A small-molecule ligand and the protein it binds are described below.
Small molecule (SMILES): CC(=O)N[C@@H]1[C@@H](O)[C@H](O)[C@@H](CO)O[C@H]1O

Sequence of chain 1.A:
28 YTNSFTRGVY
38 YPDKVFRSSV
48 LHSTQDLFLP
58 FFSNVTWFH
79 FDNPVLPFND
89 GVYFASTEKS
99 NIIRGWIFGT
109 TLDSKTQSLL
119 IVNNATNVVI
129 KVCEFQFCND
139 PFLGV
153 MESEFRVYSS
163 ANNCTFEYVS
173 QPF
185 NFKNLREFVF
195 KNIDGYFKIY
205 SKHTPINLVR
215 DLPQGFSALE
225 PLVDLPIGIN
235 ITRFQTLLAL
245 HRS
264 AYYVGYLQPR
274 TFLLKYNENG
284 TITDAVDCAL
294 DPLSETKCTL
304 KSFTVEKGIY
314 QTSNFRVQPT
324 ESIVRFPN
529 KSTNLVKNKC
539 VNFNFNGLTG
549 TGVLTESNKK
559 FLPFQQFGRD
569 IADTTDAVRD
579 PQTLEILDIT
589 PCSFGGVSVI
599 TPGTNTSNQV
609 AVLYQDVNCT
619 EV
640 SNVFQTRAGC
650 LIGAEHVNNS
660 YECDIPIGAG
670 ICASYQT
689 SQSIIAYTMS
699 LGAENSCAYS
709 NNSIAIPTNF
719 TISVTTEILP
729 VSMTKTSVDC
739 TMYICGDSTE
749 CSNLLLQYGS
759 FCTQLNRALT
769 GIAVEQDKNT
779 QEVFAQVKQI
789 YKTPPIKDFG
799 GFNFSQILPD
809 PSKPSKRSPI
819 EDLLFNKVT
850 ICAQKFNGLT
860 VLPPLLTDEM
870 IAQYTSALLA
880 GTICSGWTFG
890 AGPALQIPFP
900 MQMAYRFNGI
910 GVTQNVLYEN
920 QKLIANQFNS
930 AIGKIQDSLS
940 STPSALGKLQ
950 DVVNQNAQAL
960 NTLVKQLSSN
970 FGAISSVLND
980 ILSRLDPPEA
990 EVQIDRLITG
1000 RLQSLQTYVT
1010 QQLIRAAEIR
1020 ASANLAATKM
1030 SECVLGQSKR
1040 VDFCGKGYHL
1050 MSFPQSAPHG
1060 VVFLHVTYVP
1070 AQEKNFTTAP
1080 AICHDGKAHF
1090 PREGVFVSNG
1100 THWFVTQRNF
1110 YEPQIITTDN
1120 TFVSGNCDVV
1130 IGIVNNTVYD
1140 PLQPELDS

Binding-site contacts:
Ligand atom C7 contacts residue ASN1134 of chain 1.A at 3.4 Å.
Ligand atom C5 contacts residue ASN1134 of chain 1.A at 3.8 Å.
Ligand atom C4 contacts residue ASN1134 of chain 1.A at 4.4 Å.
Ligand atom C1 contacts residue ASN1134 of chain 1.A at 1.5 Å.
Ligand atom C8 contacts residue ASN1134 of chain 1.A at 3.9 Å.
Ligand atom O5 contacts residue ASN1134 of chain 1.A at 2.5 Å (h-bond).
Ligand atom N2 contacts residue ASN1134 of chain 1.A at 3.0 Å (h-bond).
Ligand atom O7 contacts residue ASN1134 of chain 1.A at 3.5 Å (h-bond).
Ligand atom C3 contacts residue ASN1134 of chain 1.A at 3.9 Å.
Ligand atom C2 contacts residue ASN1134 of chain 1.A at 2.5 Å.